A protein and the small-molecule ligand that binds it are described below.
Small molecule (SMILES): C[C@H]1O[C@@H](n2cnc3c(N)ncnc32)[C@H](O)[C@@H]1O

Sequence of chain 1.A:
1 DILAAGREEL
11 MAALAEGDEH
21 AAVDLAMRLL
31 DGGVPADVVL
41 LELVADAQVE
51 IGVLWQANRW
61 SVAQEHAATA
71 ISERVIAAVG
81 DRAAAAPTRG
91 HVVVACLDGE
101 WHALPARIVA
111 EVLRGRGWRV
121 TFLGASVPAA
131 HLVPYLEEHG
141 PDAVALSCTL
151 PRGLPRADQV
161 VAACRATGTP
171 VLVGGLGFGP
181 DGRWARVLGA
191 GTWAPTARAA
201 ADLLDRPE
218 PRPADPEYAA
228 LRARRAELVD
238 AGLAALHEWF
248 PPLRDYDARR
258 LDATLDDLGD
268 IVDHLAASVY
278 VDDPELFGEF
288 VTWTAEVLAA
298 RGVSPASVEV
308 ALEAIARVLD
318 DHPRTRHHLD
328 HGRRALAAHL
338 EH

Binding-site contacts:
Ligand atom N6 contacts residue B121 of chain 1.I at 4.1 Å.
Ligand atom C2' contacts residue GLU65 of chain 1.B at 3.5 Å.
Ligand atom O4' contacts residue B121 of chain 1.I at 3.2 Å.
Ligand atom O3' contacts residue TRP55 of chain 1.B at 3.2 Å.
Ligand atom C1' contacts residue B121 of chain 1.I at 3.6 Å.
Ligand atom C2 contacts residue SER126 of chain 1.A at 3.2 Å.
Ligand atom C8 contacts residue B121 of chain 1.I at 3.4 Å.
Ligand atom C5' contacts residue B121 of chain 1.I at 2.0 Å.
Ligand atom N3 contacts residue HIS66 of chain 1.B at 3.2 Å.
Ligand atom N3 contacts residue B121 of chain 1.I at 3.6 Å.
Ligand atom C5' contacts residue HIS102 of chain 1.B at 4.1 Å.
Ligand atom N1 contacts residue PRO128 of chain 1.A at 4.0 Å.
Ligand atom C2' contacts residue VAL62 of chain 1.B at 3.9 Å (hydrophobic).
Ligand atom C2' contacts residue TRP55 of chain 1.B at 3.4 Å (hydrophobic).
Ligand atom C5 contacts residue VAL62 of chain 1.B at 3.9 Å (hydrophobic).
Ligand atom C8 contacts residue VAL62 of chain 1.B at 3.7 Å (hydrophobic).
Ligand atom C2 contacts residue HIS66 of chain 1.B at 3.6 Å.
Ligand atom C6 contacts residue B121 of chain 1.I at 3.6 Å.
Ligand atom N9 contacts residue VAL62 of chain 1.B at 3.8 Å.
Ligand atom O2' contacts residue VAL62 of chain 1.B at 3.5 Å.
Ligand atom N6 contacts residue PRO128 of chain 1.A at 3.5 Å.
Ligand atom N9 contacts residue B121 of chain 1.I at 3.6 Å (h-bond).
Ligand atom C3' contacts residue TRP55 of chain 1.B at 3.3 Å (hydrophobic).
Ligand atom C2 contacts residue VAL62 of chain 1.B at 4.0 Å (hydrophobic).
Ligand atom O3' contacts residue GLU65 of chain 1.B at 3.3 Å.
Ligand atom C6 contacts residue PRO128 of chain 1.A at 3.9 Å (hydrophobic).
Ligand atom C8 contacts residue TRP55 of chain 1.B at 3.8 Å (hydrophobic).
Ligand atom N3 contacts residue VAL62 of chain 1.B at 3.7 Å.
Ligand atom N1 contacts residue SER126 of chain 1.A at 3.4 Å (h-bond).
Ligand atom C1' contacts residue GLU65 of chain 1.B at 3.6 Å.
Ligand atom C5 contacts residue B121 of chain 1.I at 3.1 Å.
Ligand atom C4' contacts residue B121 of chain 1.I at 3.0 Å.
Ligand atom N7 contacts residue B121 of chain 1.I at 3.1 Å (h-bond).
Ligand atom O2' contacts residue TRP55 of chain 1.B at 3.7 Å.
Ligand atom O2' contacts residue GLU65 of chain 1.B at 2.5 Å (salt-bridge).
Ligand atom C4' contacts residue GLU65 of chain 1.B at 4.1 Å.
Ligand atom C3' contacts residue GLU65 of chain 1.B at 4.0 Å.
Ligand atom N7 contacts residue VAL62 of chain 1.B at 3.8 Å.
Ligand atom C4 contacts residue VAL62 of chain 1.B at 3.8 Å (hydrophobic).
Ligand atom C4 contacts residue B121 of chain 1.I at 3.4 Å.

Sequence of chain 1.B:
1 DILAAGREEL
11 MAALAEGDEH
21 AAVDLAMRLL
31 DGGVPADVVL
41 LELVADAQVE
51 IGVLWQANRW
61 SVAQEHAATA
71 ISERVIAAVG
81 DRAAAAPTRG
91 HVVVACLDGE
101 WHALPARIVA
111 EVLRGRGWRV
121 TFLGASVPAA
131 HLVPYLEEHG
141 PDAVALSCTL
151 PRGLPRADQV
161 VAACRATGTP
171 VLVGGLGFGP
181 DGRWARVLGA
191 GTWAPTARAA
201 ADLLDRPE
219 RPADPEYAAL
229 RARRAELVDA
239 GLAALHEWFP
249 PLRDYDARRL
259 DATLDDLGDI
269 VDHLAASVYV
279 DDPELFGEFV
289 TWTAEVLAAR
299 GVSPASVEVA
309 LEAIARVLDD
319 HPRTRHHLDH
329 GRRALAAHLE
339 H